The small molecule below binds the protein below.
Small molecule (SMILES): CC(=O)N[C@@H]1[C@@H](O)[C@H](O)[C@@H](CO)O[C@H]1O

Sequence of chain 1.A:
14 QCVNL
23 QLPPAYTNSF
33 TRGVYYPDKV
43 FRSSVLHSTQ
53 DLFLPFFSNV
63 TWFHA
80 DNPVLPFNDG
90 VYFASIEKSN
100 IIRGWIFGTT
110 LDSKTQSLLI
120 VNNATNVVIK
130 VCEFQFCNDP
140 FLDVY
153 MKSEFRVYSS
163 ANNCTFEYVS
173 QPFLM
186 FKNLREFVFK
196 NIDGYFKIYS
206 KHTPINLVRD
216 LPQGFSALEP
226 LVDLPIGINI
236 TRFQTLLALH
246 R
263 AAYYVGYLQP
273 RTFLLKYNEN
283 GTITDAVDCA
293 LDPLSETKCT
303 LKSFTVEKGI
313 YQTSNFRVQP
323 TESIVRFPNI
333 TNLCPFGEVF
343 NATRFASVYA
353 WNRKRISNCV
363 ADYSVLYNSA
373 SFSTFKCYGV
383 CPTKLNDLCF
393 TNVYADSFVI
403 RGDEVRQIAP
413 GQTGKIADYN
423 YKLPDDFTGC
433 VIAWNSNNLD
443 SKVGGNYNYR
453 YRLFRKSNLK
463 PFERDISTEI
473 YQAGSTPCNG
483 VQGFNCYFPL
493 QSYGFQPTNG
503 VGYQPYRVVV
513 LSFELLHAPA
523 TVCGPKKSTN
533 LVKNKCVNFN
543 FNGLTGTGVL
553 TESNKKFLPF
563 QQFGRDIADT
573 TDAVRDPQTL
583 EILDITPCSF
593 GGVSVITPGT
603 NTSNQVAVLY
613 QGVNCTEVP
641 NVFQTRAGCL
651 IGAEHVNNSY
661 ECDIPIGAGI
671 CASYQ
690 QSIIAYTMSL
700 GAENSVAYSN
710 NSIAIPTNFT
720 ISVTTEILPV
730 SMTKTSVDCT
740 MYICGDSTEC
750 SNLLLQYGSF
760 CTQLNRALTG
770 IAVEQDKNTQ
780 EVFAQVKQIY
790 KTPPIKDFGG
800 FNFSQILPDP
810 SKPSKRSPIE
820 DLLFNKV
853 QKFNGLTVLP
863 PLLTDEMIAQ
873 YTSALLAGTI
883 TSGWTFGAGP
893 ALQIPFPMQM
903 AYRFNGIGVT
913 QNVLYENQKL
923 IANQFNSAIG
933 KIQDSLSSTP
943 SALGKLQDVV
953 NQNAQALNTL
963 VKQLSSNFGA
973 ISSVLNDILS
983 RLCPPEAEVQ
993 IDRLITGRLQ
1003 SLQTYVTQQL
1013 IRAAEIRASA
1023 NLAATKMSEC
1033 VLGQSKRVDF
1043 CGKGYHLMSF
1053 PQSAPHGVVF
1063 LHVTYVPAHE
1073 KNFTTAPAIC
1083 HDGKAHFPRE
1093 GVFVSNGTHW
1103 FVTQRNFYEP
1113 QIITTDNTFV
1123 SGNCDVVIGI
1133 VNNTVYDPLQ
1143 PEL

Binding-site contacts:
Ligand atom C3 contacts residue ASN616 of chain 1.A at 3.8 Å.
Ligand atom C2 contacts residue ASN616 of chain 1.A at 2.5 Å.
Ligand atom C7 contacts residue THR618 of chain 1.A at 4.1 Å.
Ligand atom O5 contacts residue ASN616 of chain 1.A at 2.4 Å (h-bond).
Ligand atom C5 contacts residue ASN616 of chain 1.A at 3.7 Å.
Ligand atom C7 contacts residue ASN616 of chain 1.A at 3.5 Å.
Ligand atom O7 contacts residue THR618 of chain 1.A at 3.8 Å.
Ligand atom O7 contacts residue ASN616 of chain 1.A at 3.8 Å.
Ligand atom C8 contacts residue THR618 of chain 1.A at 4.0 Å.
Ligand atom N2 contacts residue ASN616 of chain 1.A at 2.9 Å (h-bond).
Ligand atom C1 contacts residue ASN616 of chain 1.A at 1.4 Å.
Ligand atom C4 contacts residue ASN616 of chain 1.A at 4.3 Å.